A protein and the small-molecule ligand that binds it are described below.
Small molecule (SMILES): CC(C)C[C@H](NC(=O)[C@@H](N)Cc1ccc(O)cc1)C(=O)N[C@@H](CC(=O)O)C(=O)N[C@H](C=O)CO.C[C@H](NC(=O)CNC(=O)[C@H](CO)NC(=O)[C@@H](N)Cc1cnc[nH]1)C(=O)O

Binding-site contacts:
Ligand atom CA contacts residue TYR171 of chain 1.A at 3.4 Å (hydrophobic).
Ligand atom O contacts residue TRP147 of chain 1.A at 2.8 Å (h-bond).
Ligand atom O contacts residue TRP147 of chain 1.A at 3.5 Å (h-bond).
Ligand atom N contacts residue TYR99 of chain 1.A at 3.1 Å (h-bond).
Ligand atom O contacts residue LYS66 of chain 1.A at 2.9 Å (salt-bridge).
Ligand atom O contacts residue TYR159 of chain 1.A at 2.7 Å (h-bond).
Ligand atom O contacts residue LYS66 of chain 1.A at 3.5 Å.
Ligand atom CA contacts residue ASP77 of chain 1.A at 3.4 Å.
Ligand atom N contacts residue GLU63 of chain 1.A at 2.9 Å (salt-bridge).
Ligand atom CD2 contacts residue TYR7 of chain 1.A at 3.5 Å (hydrophobic).
Ligand atom CD1 contacts residue TRP167 of chain 1.A at 3.2 Å (hydrophobic).
Ligand atom CD1 contacts residue MET45 of chain 1.A at 3.5 Å (hydrophobic).
Ligand atom N contacts residue ASP77 of chain 1.A at 2.8 Å (salt-bridge).
Ligand atom CE1 contacts residue ALA69 of chain 1.A at 3.5 Å (hydrophobic).
Ligand atom CZ contacts residue LYS66 of chain 1.A at 3.5 Å.
Ligand atom CE1 contacts residue TRP167 of chain 1.A at 3.4 Å (hydrophobic).
Ligand atom CB contacts residue TRP167 of chain 1.A at 3.3 Å (hydrophobic).
Ligand atom CG contacts residue GLU63 of chain 1.A at 3.5 Å.
Ligand atom OD2 contacts residue LEU156 of chain 1.A at 3.3 Å.
Ligand atom OXT contacts residue TYR84 of chain 1.A at 2.7 Å (h-bond).
Ligand atom CD2 contacts residue PHE9 of chain 1.A at 3.5 Å (hydrophobic).
Ligand atom C contacts residue TYR84 of chain 1.A at 3.5 Å (hydrophobic).
Ligand atom CA contacts residue TYR159 of chain 1.A at 3.5 Å (hydrophobic).
Ligand atom O contacts residue LYS146 of chain 1.A at 2.8 Å (salt-bridge).
Ligand atom CD2 contacts residue TYR99 of chain 1.A at 3.2 Å (hydrophobic).
Ligand atom N contacts residue LYS66 of chain 1.A at 3.5 Å (salt-bridge).
Ligand atom N contacts residue TYR7 of chain 1.A at 2.9 Å (h-bond).
Ligand atom CD1 contacts residue GLU63 of chain 1.A at 3.4 Å.
Ligand atom OXT contacts residue THR143 of chain 1.A at 2.8 Å (h-bond).
Ligand atom O contacts residue THR80 of chain 1.A at 3.5 Å.
Ligand atom CG contacts residue TRP167 of chain 1.A at 3.5 Å (hydrophobic).
Ligand atom N contacts residue TYR171 of chain 1.A at 2.7 Å (h-bond).
Ligand atom CB contacts residue GLU63 of chain 1.A at 3.5 Å.
Ligand atom O contacts residue HIS70 of chain 1.A at 3.4 Å.
Ligand atom N contacts residue TYR159 of chain 1.A at 3.5 Å.
Ligand atom O contacts residue TYR84 of chain 1.A at 3.5 Å (h-bond).
Ligand atom CD1 contacts residue VAL67 of chain 1.A at 3.6 Å (hydrophobic).
Ligand atom CE2 contacts residue LYS66 of chain 1.A at 3.5 Å.
Ligand atom CB contacts residue TYR99 of chain 1.A at 3.4 Å (hydrophobic).
Ligand atom CD2 contacts residue THR163 of chain 1.A at 3.4 Å.

Sequence of chain 1.A:
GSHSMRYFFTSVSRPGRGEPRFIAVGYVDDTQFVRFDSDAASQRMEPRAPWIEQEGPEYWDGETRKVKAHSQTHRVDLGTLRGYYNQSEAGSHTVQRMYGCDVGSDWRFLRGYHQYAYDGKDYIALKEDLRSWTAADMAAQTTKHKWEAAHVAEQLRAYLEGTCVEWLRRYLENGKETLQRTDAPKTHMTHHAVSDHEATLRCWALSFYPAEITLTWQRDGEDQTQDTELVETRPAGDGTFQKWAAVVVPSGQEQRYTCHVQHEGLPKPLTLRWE